Binding-site contacts:
Ligand atom C06 contacts residue GLU296 of chain 1.D at 3.5 Å.
Ligand atom N02 contacts residue TYR292 of chain 1.D at 3.8 Å.
Ligand atom N01 contacts residue GLU296 of chain 1.D at 2.7 Å (salt-bridge).
Ligand atom F09 contacts residue PRO269 of chain 1.D at 3.8 Å.
Ligand atom C16 contacts residue HEM1 of chain 1.U at 3.7 Å.
Ligand atom F13 contacts residue TYR266 of chain 1.D at 2.8 Å.
Ligand atom N02 contacts residue GLU296 of chain 1.D at 2.5 Å (salt-bridge).
Ligand atom F13 contacts residue GLN182 of chain 1.D at 3.2 Å.
Ligand atom C05 contacts residue VAL271 of chain 1.D at 3.6 Å (hydrophobic).
Ligand atom C04 contacts residue HEM1 of chain 1.U at 3.8 Å.
Ligand atom C16 contacts residue GLU296 of chain 1.D at 3.1 Å.
Ligand atom F12 contacts residue GLN182 of chain 1.D at 2.8 Å.
Ligand atom C03 contacts residue HEM1 of chain 1.U at 3.2 Å.
Ligand atom N02 contacts residue HEM1 of chain 1.U at 3.2 Å.
Ligand atom C13 contacts residue GLN182 of chain 1.D at 3.5 Å.
Ligand atom C22 contacts residue VAL271 of chain 1.D at 3.6 Å (hydrophobic).
Ligand atom C24 contacts residue GLU296 of chain 1.D at 3.7 Å.
Ligand atom F09 contacts residue PHE288 of chain 1.D at 3.0 Å.
Ligand atom F13 contacts residue TYR292 of chain 1.D at 3.1 Å.
Ligand atom F09 contacts residue VAL271 of chain 1.D at 3.5 Å.
Ligand atom C02 contacts residue TRP291 of chain 1.D at 3.8 Å (hydrophobic).
Ligand atom C11 contacts residue GLU296 of chain 1.D at 3.7 Å.
Ligand atom C07 contacts residue PHE288 of chain 1.D at 3.6 Å (hydrophobic).
Ligand atom F08 contacts residue GLY290 of chain 1.D at 2.7 Å.
Ligand atom F08 contacts residue PRO269 of chain 1.D at 3.7 Å.
Ligand atom C24 contacts residue ASP301 of chain 1.D at 3.6 Å.
Ligand atom C21 contacts residue GLU296 of chain 1.D at 3.5 Å.
Ligand atom C02 contacts residue HEM1 of chain 1.U at 3.5 Å.
Ligand atom C13 contacts residue TYR292 of chain 1.D at 3.5 Å (hydrophobic).
Ligand atom C23 contacts residue GLU296 of chain 1.D at 3.7 Å.
Ligand atom C26 contacts residue ARG307 of chain 1.D at 3.2 Å.
Ligand atom C24 contacts residue ARG300 of chain 1.D at 3.6 Å.
Ligand atom C15 contacts residue GLU296 of chain 1.D at 3.7 Å.
Ligand atom C07 contacts residue HEM1 of chain 1.U at 3.3 Å.
Ligand atom F08 contacts residue HEM1 of chain 1.U at 3.3 Å.
Ligand atom C02 contacts residue GLU296 of chain 1.D at 3.4 Å.
Ligand atom F08 contacts residue SER289 of chain 1.D at 3.0 Å.
Ligand atom N02 contacts residue TRP291 of chain 1.D at 2.8 Å (h-bond).
Ligand atom C14 contacts residue ASP301 of chain 1.D at 3.5 Å.
Ligand atom C12 contacts residue GLN182 of chain 1.D at 3.3 Å.

Sequence of chain 1.D:
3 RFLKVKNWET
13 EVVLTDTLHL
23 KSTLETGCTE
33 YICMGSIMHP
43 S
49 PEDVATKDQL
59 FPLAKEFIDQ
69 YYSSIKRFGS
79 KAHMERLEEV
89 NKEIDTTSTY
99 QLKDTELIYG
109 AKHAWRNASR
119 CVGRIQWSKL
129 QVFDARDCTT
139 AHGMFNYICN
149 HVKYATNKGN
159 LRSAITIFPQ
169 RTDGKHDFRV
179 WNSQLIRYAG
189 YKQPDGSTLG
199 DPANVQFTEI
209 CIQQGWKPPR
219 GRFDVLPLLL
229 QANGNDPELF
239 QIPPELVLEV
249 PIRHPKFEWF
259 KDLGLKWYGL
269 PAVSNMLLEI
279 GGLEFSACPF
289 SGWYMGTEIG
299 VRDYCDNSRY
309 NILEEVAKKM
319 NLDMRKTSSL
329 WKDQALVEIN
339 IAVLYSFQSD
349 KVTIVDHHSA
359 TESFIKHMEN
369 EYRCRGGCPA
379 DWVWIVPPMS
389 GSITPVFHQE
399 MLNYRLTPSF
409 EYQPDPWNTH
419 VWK

The small molecule below binds the protein below.
Small molecule (SMILES): CN(C)CCc1cc(F)c(F)c(CCc2cc(C(F)F)cc(N)n2)c1